The small molecule below binds the protein below.
Small molecule (SMILES): C[C@H](NC(=O)[C@H](CC(=O)O)NC(=O)[C@H](CO)NC(=O)[C@H](Cc1ccccc1)NC(=O)[C@H](CCCCN)NC(=O)[C@H](CCCN=C(N)N)NC(=O)[C@H](CCCCN)NC(=O)[C@H](CCCN=C(N)N)NC(=O)[C@@H](N)Cc1cnc[nH]1)C(=O)N[C@H](C=O)Cc1ccccc1

Binding-site contacts:
Ligand atom CE contacts residue GLY287 of chain 1.A at 3.4 Å.
Ligand atom NH2 contacts residue SER324 of chain 1.A at 3.1 Å (h-bond).
Ligand atom O contacts residue THR286 of chain 1.A at 3.4 Å.
Ligand atom N contacts residue TRP321 of chain 1.A at 3.6 Å.
Ligand atom CE contacts residue VAL285 of chain 1.A at 3.5 Å (hydrophobic).
Ligand atom CB contacts residue TRP321 of chain 1.A at 3.5 Å (hydrophobic).
Ligand atom CE1 contacts residue THR366 of chain 1.A at 3.6 Å.
Ligand atom CZ contacts residue GLU360 of chain 1.A at 3.5 Å.
Ligand atom CE1 contacts residue ARG279 of chain 1.A at 3.4 Å.
Ligand atom NZ contacts residue ASN247 of chain 1.A at 3.0 Å (h-bond).
Ligand atom NZ contacts residue ASN325 of chain 1.A at 2.9 Å (h-bond).
Ligand atom CB contacts residue ASN367 of chain 1.A at 3.1 Å.
Ligand atom CG contacts residue SER370 of chain 1.A at 3.3 Å.
Ligand atom NZ contacts residue THR292 of chain 1.A at 2.9 Å (h-bond).
Ligand atom NH2 contacts residue TRP363 of chain 1.A at 3.4 Å.
Ligand atom C contacts residue ASN325 of chain 1.A at 3.6 Å.
Ligand atom NZ contacts residue THR286 of chain 1.A at 2.9 Å (h-bond).
Ligand atom NH1 contacts residue TRP363 of chain 1.A at 3.4 Å.
Ligand atom CA contacts residue ASN325 of chain 1.A at 3.3 Å.
Ligand atom CZ contacts residue ARG279 of chain 1.A at 3.5 Å.
Ligand atom N contacts residue ASN325 of chain 1.A at 2.8 Å (h-bond).
Ligand atom NZ contacts residue ILE250 of chain 1.A at 3.5 Å.
Ligand atom CG contacts residue ASN367 of chain 1.A at 3.3 Å.
Ligand atom CZ contacts residue TRP363 of chain 1.A at 3.4 Å (hydrophobic).
Ligand atom NH2 contacts residue GLU360 of chain 1.A at 2.6 Å (salt-bridge).
Ligand atom NH1 contacts residue GLU360 of chain 1.A at 3.6 Å (salt-bridge).
Ligand atom NZ contacts residue VAL285 of chain 1.A at 2.8 Å (h-bond).
Ligand atom O contacts residue ASN325 of chain 1.A at 3.0 Å (h-bond).
Ligand atom CA contacts residue TRP321 of chain 1.A at 3.6 Å (hydrophobic).
Ligand atom CD contacts residue ASN325 of chain 1.A at 3.6 Å.
Ligand atom CD contacts residue VAL285 of chain 1.A at 3.4 Å (hydrophobic).
Ligand atom CE contacts residue GLY245 of chain 1.A at 3.2 Å.
Ligand atom CE contacts residue THR286 of chain 1.A at 3.6 Å.
Ligand atom NZ contacts residue GLY245 of chain 1.A at 3.0 Å (h-bond).
Ligand atom ND1 contacts residue ASN367 of chain 1.A at 2.9 Å (h-bond).
Ligand atom CB contacts residue SER370 of chain 1.A at 3.3 Å.
Ligand atom CB contacts residue THR286 of chain 1.A at 3.5 Å.
Ligand atom CD2 contacts residue SER370 of chain 1.A at 3.4 Å.
Ligand atom CD contacts residue THR286 of chain 1.A at 3.2 Å.
Ligand atom O contacts residue TRP321 of chain 1.A at 3.1 Å (h-bond).

Sequence of chain 1.A:
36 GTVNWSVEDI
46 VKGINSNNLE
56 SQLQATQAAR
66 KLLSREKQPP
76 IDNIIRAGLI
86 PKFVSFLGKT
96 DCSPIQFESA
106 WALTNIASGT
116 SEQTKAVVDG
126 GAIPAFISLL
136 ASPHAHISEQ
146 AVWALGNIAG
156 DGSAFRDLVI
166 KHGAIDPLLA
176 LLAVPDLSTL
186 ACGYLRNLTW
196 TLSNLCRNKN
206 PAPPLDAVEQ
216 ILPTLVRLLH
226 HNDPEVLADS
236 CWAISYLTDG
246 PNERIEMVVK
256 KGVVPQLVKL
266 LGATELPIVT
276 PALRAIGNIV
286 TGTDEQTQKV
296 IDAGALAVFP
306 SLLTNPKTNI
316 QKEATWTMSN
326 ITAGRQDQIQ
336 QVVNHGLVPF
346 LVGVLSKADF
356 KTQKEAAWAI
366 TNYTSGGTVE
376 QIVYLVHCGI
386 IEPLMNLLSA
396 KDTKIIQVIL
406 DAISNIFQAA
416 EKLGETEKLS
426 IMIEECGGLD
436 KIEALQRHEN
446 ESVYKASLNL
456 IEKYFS